Sequence of chain 1.A:
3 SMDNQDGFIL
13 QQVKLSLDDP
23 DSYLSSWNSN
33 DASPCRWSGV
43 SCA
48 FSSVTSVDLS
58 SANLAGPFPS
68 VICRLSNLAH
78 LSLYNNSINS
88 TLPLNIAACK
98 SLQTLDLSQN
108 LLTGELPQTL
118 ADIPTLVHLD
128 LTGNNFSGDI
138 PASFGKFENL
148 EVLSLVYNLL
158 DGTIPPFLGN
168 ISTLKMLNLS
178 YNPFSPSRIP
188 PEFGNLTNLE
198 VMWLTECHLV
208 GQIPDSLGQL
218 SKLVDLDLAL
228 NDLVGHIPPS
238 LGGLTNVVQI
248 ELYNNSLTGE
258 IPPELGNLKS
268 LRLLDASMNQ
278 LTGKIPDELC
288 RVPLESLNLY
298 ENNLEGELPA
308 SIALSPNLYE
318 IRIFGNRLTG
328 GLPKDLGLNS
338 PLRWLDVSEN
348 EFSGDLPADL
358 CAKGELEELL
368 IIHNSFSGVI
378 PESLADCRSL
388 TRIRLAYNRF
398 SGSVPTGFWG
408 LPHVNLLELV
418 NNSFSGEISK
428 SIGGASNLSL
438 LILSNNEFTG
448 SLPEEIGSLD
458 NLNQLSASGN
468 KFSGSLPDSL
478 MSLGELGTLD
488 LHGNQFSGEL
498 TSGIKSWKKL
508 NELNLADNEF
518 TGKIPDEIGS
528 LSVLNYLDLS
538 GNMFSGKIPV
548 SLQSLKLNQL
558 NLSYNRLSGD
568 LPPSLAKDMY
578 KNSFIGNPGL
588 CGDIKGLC

The small molecule below binds the protein below.
Small molecule (SMILES): CC(=O)N[C@H]1[C@@H](O[C@H]2[C@H](O)[C@@H](NC(C)=O)CO[C@@H]2CO)O[C@H](CO)[C@@H](O)[C@@H]1O

Sequence of chain 1.C:
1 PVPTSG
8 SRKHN

Binding-site contacts:
Ligand atom C3 contacts residue ASN175 of chain 1.A at 3.8 Å.
Ligand atom C8 contacts residue ASP222 of chain 1.A at 3.7 Å.
Ligand atom C8 contacts residue VAL149 of chain 1.A at 3.9 Å (hydrophobic).
Ligand atom C7 contacts residue ASN175 of chain 1.A at 3.5 Å.
Ligand atom C7 contacts residue SER151 of chain 1.A at 3.8 Å.
Ligand atom O5 contacts residue TRP200 of chain 1.A at 3.4 Å.
Ligand atom C4 contacts residue ASN175 of chain 1.A at 4.2 Å.
Ligand atom O6 contacts residue ASP222 of chain 1.A at 3.5 Å (salt-bridge).
Ligand atom C2 contacts residue ASN175 of chain 1.A at 2.4 Å.
Ligand atom C1 contacts residue TRP200 of chain 1.A at 4.2 Å (hydrophobic).
Ligand atom C5 contacts residue TRP200 of chain 1.A at 4.4 Å (hydrophobic).
Ligand atom O5 contacts residue VAL198 of chain 1.A at 3.8 Å.
Ligand atom C1 contacts residue MET173 of chain 1.A at 4.3 Å (hydrophobic).
Ligand atom C7 contacts residue ASP127 of chain 1.A at 4.4 Å.
Ligand atom O6 contacts residue SER5 of chain 1.C at 4.0 Å.
Ligand atom C8 contacts residue SER5 of chain 1.C at 4.4 Å.
Ligand atom C8 contacts residue HIS125 of chain 1.A at 3.6 Å.
Ligand atom C1 contacts residue VAL198 of chain 1.A at 4.5 Å (hydrophobic).
Ligand atom C1 contacts residue ASN175 of chain 1.A at 1.4 Å.
Ligand atom C5 contacts residue VAL198 of chain 1.A at 4.0 Å (hydrophobic).
Ligand atom O7 contacts residue SER151 of chain 1.A at 3.2 Å (h-bond).
Ligand atom N2 contacts residue ASN175 of chain 1.A at 3.0 Å (h-bond).
Ligand atom C8 contacts residue GLN246 of chain 1.A at 3.7 Å.
Ligand atom O6 contacts residue VAL198 of chain 1.A at 3.7 Å.
Ligand atom C5 contacts residue ASN175 of chain 1.A at 3.6 Å.
Ligand atom C6 contacts residue VAL198 of chain 1.A at 4.0 Å (hydrophobic).
Ligand atom C8 contacts residue SER151 of chain 1.A at 3.9 Å.
Ligand atom C6 contacts residue SER5 of chain 1.C at 3.8 Å.
Ligand atom O5 contacts residue ASN175 of chain 1.A at 2.3 Å (h-bond).
Ligand atom C6 contacts residue TRP200 of chain 1.A at 4.2 Å (hydrophobic).
Ligand atom C6 contacts residue ASP222 of chain 1.A at 4.3 Å.
Ligand atom O7 contacts residue ASN175 of chain 1.A at 3.5 Å (h-bond).
Ligand atom O7 contacts residue VAL198 of chain 1.A at 4.4 Å.
Ligand atom O7 contacts residue ASP127 of chain 1.A at 4.1 Å.
Ligand atom C8 contacts residue ASP127 of chain 1.A at 3.8 Å.